Sequence of chain 1.B:
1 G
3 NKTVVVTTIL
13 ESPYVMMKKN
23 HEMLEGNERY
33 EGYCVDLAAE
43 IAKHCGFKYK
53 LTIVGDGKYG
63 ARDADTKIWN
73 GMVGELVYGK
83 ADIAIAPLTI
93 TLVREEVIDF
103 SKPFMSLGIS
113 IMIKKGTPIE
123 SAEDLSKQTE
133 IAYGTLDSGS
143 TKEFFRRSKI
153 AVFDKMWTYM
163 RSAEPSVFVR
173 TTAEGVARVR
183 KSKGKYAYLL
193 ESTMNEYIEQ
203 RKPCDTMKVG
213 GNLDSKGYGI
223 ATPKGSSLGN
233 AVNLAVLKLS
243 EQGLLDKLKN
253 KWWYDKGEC

A small-molecule ligand and the protein it binds are described below.
Small molecule (SMILES): N[C@@H](CCC(=O)O)C(=O)O

Binding-site contacts:
Ligand atom CA contacts residue PRO89 of chain 1.B at 4.1 Å (hydrophobic).
Ligand atom OXT contacts residue SER142 of chain 1.B at 3.9 Å.
Ligand atom OXT contacts residue LEU90 of chain 1.B at 3.6 Å.
Ligand atom N contacts residue GLU193 of chain 1.B at 2.6 Å (salt-bridge).
Ligand atom CA contacts residue TYR61 of chain 1.B at 4.0 Å (hydrophobic).
Ligand atom CG contacts residue GLU193 of chain 1.B at 3.4 Å.
Ligand atom CB contacts residue GLU193 of chain 1.B at 3.9 Å.
Ligand atom N contacts residue TYR220 of chain 1.B at 3.6 Å.
Ligand atom C contacts residue ARG96 of chain 1.B at 3.4 Å.
Ligand atom OE1 contacts residue LEU192 of chain 1.B at 4.3 Å.
Ligand atom CD contacts residue GLU193 of chain 1.B at 3.8 Å.
Ligand atom N contacts residue TYR61 of chain 1.B at 4.1 Å.
Ligand atom CA contacts residue THR91 of chain 1.B at 3.4 Å.
Ligand atom OXT contacts residue PRO89 of chain 1.B at 3.7 Å.
Ligand atom CD contacts residue THR143 of chain 1.B at 3.2 Å.
Ligand atom OE1 contacts residue GLU193 of chain 1.B at 3.5 Å.
Ligand atom CA contacts residue SER142 of chain 1.B at 3.2 Å.
Ligand atom N contacts residue PRO89 of chain 1.B at 3.0 Å (h-bond).
Ligand atom O contacts residue GLY141 of chain 1.B at 3.2 Å.
Ligand atom OE2 contacts residue LEU138 of chain 1.B at 4.1 Å.
Ligand atom C contacts residue THR91 of chain 1.B at 3.7 Å.
Ligand atom CD contacts residue LEU138 of chain 1.B at 4.1 Å (hydrophobic).
Ligand atom OXT contacts residue TYR61 of chain 1.B at 3.5 Å.
Ligand atom O contacts residue TYR61 of chain 1.B at 3.4 Å.
Ligand atom OXT contacts residue ARG96 of chain 1.B at 2.8 Å (salt-bridge).
Ligand atom O contacts residue SER142 of chain 1.B at 2.8 Å (h-bond).
Ligand atom N contacts residue SER142 of chain 1.B at 4.0 Å.
Ligand atom OE1 contacts residue THR143 of chain 1.B at 2.6 Å (h-bond).
Ligand atom CB contacts residue TYR61 of chain 1.B at 3.5 Å (hydrophobic).
Ligand atom C contacts residue SER142 of chain 1.B at 3.3 Å.
Ligand atom N contacts residue THR91 of chain 1.B at 2.9 Å (h-bond).
Ligand atom O contacts residue ARG96 of chain 1.B at 2.8 Å (salt-bridge).
Ligand atom OE2 contacts residue GLY141 of chain 1.B at 3.5 Å.
Ligand atom C contacts residue TYR61 of chain 1.B at 3.6 Å (hydrophobic).
Ligand atom CB contacts residue LEU138 of chain 1.B at 4.0 Å (hydrophobic).
Ligand atom OE2 contacts residue SER142 of chain 1.B at 3.3 Å (h-bond).
Ligand atom OXT contacts residue THR91 of chain 1.B at 2.9 Å (h-bond).
Ligand atom OE2 contacts residue THR143 of chain 1.B at 3.2 Å (h-bond).
Ligand atom CG contacts residue LEU138 of chain 1.B at 3.8 Å (hydrophobic).
Ligand atom CA contacts residue GLU193 of chain 1.B at 3.3 Å.